Binding-site contacts:
Ligand atom C2 contacts residue LEU191 of chain 1.A at 4.4 Å (hydrophobic).
Ligand atom C3 contacts residue GLY102 of chain 1.A at 3.9 Å.
Ligand atom BR4 contacts residue PHE175 of chain 1.A at 3.1 Å.
Ligand atom BR4 contacts residue GLY102 of chain 1.A at 3.7 Å.
Ligand atom C1 contacts residue GLU103 of chain 1.A at 3.4 Å.
Ligand atom C6 contacts residue GLU103 of chain 1.A at 3.6 Å.
Ligand atom O1 contacts residue HIS233 of chain 1.A at 4.1 Å.
Ligand atom O1 contacts residue GLU196 of chain 1.A at 2.7 Å (salt-bridge).
Ligand atom O1 contacts residue GLU133 of chain 1.A at 3.0 Å (salt-bridge).
Ligand atom C2 contacts residue ALA106 of chain 1.A at 3.6 Å (hydrophobic).
Ligand atom C3 contacts residue GLU103 of chain 1.A at 4.1 Å.
Ligand atom C2 contacts residue GLU133 of chain 1.A at 3.5 Å.
Ligand atom C2 contacts residue GLU103 of chain 1.A at 3.8 Å.
Ligand atom C2 contacts residue GLU196 of chain 1.A at 3.5 Å.
Ligand atom BR4 contacts residue ILE99 of chain 1.A at 4.3 Å.
Ligand atom C6 contacts residue FE1 of chain 1.H at 4.3 Å.
Ligand atom C3 contacts residue ALA106 of chain 1.A at 3.7 Å (hydrophobic).
Ligand atom BR4 contacts residue PHE195 of chain 1.A at 4.3 Å.
Ligand atom C1 contacts residue FE1 of chain 1.G at 3.2 Å.
Ligand atom O1 contacts residue FE1 of chain 1.G at 2.7 Å.
Ligand atom O1 contacts residue GLU103 of chain 1.A at 3.7 Å.
Ligand atom C5 contacts residue PHE195 of chain 1.A at 3.9 Å (hydrophobic).
Ligand atom C2 contacts residue FE1 of chain 1.H at 3.7 Å.
Ligand atom C3 contacts residue ILE179 of chain 1.A at 4.2 Å (hydrophobic).
Ligand atom C3 contacts residue PHE195 of chain 1.A at 4.4 Å (hydrophobic).
Ligand atom C1 contacts residue GLU133 of chain 1.A at 3.7 Å.
Ligand atom C4 contacts residue PHE195 of chain 1.A at 3.9 Å (hydrophobic).
Ligand atom C5 contacts residue GLU103 of chain 1.A at 3.9 Å.
Ligand atom C1 contacts residue GLU230 of chain 1.A at 4.3 Å.
Ligand atom C6 contacts residue THR200 of chain 1.A at 4.2 Å.
Ligand atom C5 contacts residue ILE99 of chain 1.A at 4.4 Å (hydrophobic).
Ligand atom O1 contacts residue FE1 of chain 1.H at 1.9 Å.
Ligand atom C1 contacts residue FE1 of chain 1.H at 3.2 Å.
Ligand atom C1 contacts residue GLU196 of chain 1.A at 3.4 Å.
Ligand atom C4 contacts residue GLY102 of chain 1.A at 4.3 Å.
Ligand atom BR4 contacts residue GLU103 of chain 1.A at 4.0 Å.
Ligand atom C6 contacts residue FE1 of chain 1.G at 3.8 Å.
Ligand atom C2 contacts residue FE1 of chain 1.G at 4.0 Å.
Ligand atom O1 contacts residue GLU230 of chain 1.A at 3.0 Å (salt-bridge).
Ligand atom C4 contacts residue GLU103 of chain 1.A at 4.2 Å.

A small-molecule ligand and the protein it binds are described below.
Small molecule (SMILES): Oc1ccc(Br)cc1

Sequence of chain 1.A:
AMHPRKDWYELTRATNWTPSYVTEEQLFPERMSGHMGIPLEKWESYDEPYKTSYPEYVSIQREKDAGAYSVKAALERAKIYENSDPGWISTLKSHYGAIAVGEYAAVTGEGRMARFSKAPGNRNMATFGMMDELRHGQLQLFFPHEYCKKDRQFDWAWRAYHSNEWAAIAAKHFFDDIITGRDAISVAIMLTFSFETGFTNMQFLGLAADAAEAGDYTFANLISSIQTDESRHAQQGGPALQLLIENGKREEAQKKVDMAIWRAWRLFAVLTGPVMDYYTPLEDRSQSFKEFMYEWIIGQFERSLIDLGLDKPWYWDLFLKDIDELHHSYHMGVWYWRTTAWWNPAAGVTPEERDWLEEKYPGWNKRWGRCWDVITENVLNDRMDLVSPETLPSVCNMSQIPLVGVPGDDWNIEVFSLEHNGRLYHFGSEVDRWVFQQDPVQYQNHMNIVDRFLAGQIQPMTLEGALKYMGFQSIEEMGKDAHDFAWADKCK